Sequence of chain 1.W:
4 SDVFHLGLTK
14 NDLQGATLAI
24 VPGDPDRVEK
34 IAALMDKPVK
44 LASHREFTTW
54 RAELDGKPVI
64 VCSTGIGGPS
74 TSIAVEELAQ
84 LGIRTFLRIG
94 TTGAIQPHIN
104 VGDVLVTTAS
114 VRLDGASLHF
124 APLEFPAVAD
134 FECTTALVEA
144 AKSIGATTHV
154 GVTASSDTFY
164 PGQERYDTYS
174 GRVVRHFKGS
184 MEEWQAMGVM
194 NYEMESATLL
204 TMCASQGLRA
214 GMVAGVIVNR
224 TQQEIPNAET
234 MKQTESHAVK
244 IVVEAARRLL

Binding-site contacts:
Ligand atom O4 contacts residue GLN166 of chain 1.X at 3.6 Å (h-bond).
Ligand atom C4' contacts residue PO41 of chain 1.UC at 3.6 Å.
Ligand atom O2 contacts residue MET197 of chain 1.X at 3.2 Å.
Ligand atom C6 contacts residue THR94 of chain 1.X at 3.4 Å.
Ligand atom C2' contacts residue GLU198 of chain 1.X at 3.5 Å.
Ligand atom C1' contacts residue THR94 of chain 1.X at 3.5 Å.
Ligand atom O4 contacts residue VAL221 of chain 1.X at 3.8 Å.
Ligand atom C5' contacts residue ILE69 of chain 1.X at 3.7 Å (hydrophobic).
Ligand atom O3' contacts residue ILE69 of chain 1.X at 3.8 Å.
Ligand atom O3' contacts residue GLU198 of chain 1.X at 2.5 Å (salt-bridge).
Ligand atom O3' contacts residue PO41 of chain 1.UC at 2.7 Å (h-bond).
Ligand atom C5' contacts residue HIS8 of chain 1.W at 3.5 Å.
Ligand atom O2 contacts residue GLU196 of chain 1.X at 3.6 Å.
Ligand atom O5' contacts residue PHE162 of chain 1.X at 3.7 Å.
Ligand atom O2 contacts residue PHE162 of chain 1.X at 3.7 Å.
Ligand atom O4 contacts residue GLY96 of chain 1.X at 3.5 Å.
Ligand atom O4' contacts residue THR94 of chain 1.X at 3.3 Å (h-bond).
Ligand atom N3 contacts residue GLN166 of chain 1.X at 2.8 Å (h-bond).
Ligand atom C6 contacts residue THR95 of chain 1.X at 3.7 Å.
Ligand atom C3' contacts residue PO41 of chain 1.UC at 3.6 Å.
Ligand atom C4 contacts residue ARG168 of chain 1.X at 3.7 Å.
Ligand atom C2 contacts residue PHE162 of chain 1.X at 3.7 Å (hydrophobic).
Ligand atom C3' contacts residue MET197 of chain 1.X at 3.8 Å (hydrophobic).
Ligand atom C4 contacts residue GLN166 of chain 1.X at 3.7 Å.
Ligand atom O4 contacts residue ARG168 of chain 1.X at 2.8 Å (salt-bridge).
Ligand atom C4 contacts residue GLY96 of chain 1.X at 3.5 Å.
Ligand atom C2' contacts residue THR94 of chain 1.X at 3.9 Å.
Ligand atom C4 contacts residue PHE162 of chain 1.X at 3.8 Å (hydrophobic).
Ligand atom N3 contacts residue PHE162 of chain 1.X at 3.6 Å.
Ligand atom C3' contacts residue GLU198 of chain 1.X at 3.4 Å.
Ligand atom C5 contacts residue THR95 of chain 1.X at 3.5 Å.
Ligand atom C2 contacts residue GLN166 of chain 1.X at 3.7 Å.
Ligand atom C5 contacts residue GLY96 of chain 1.X at 3.4 Å.
Ligand atom O4' contacts residue PO41 of chain 1.UC at 3.4 Å (h-bond).
Ligand atom O5' contacts residue HIS8 of chain 1.W at 2.8 Å (h-bond).
Ligand atom O2 contacts residue GLN166 of chain 1.X at 2.9 Å (h-bond).
Ligand atom C2' contacts residue MET197 of chain 1.X at 3.6 Å (hydrophobic).
Ligand atom C2' contacts residue PO41 of chain 1.UC at 3.2 Å.
Ligand atom N1 contacts residue THR94 of chain 1.X at 3.6 Å.
Ligand atom C1' contacts residue PO41 of chain 1.UC at 3.9 Å.

Sequence of chain 1.X:
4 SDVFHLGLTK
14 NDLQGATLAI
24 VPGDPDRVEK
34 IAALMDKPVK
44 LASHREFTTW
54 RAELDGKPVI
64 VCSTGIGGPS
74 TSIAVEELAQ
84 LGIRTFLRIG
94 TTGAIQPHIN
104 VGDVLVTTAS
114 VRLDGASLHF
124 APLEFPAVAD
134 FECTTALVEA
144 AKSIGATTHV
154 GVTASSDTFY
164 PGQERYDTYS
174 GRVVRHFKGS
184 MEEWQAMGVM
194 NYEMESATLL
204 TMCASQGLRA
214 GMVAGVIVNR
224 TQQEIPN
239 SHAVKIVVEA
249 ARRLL

The protein below binds the small molecule below.
Small molecule (SMILES): O=c1ccn([C@H]2C[C@H](O)[C@@H](CO)O2)c(=O)[nH]1